The small molecule below binds the protein below.
Small molecule (SMILES): CC(=O)N[C@@H]1[C@@H](O)[C@H](O)[C@@H](CO)O[C@H]1O

Binding-site contacts:
Ligand atom C5 contacts residue THR157 of chain 1.A at 3.5 Å.
Ligand atom C2 contacts residue ASN155 of chain 1.A at 4.2 Å.
Ligand atom C6 contacts residue ASN155 of chain 1.A at 4.2 Å.
Ligand atom O4 contacts residue THR157 of chain 1.A at 4.1 Å.
Ligand atom O5 contacts residue ASN155 of chain 1.A at 3.1 Å (h-bond).
Ligand atom C1 contacts residue ASN155 of chain 1.A at 3.0 Å.
Ligand atom C4 contacts residue ASN155 of chain 1.A at 4.4 Å.
Ligand atom O5 contacts residue THR157 of chain 1.A at 4.4 Å.
Ligand atom O6 contacts residue THR157 of chain 1.A at 4.4 Å.
Ligand atom C8 contacts residue ASN155 of chain 1.A at 3.2 Å.
Ligand atom C8 contacts residue GLU154 of chain 1.A at 3.9 Å.
Ligand atom C6 contacts residue THR157 of chain 1.A at 3.7 Å.
Ligand atom C5 contacts residue ASN155 of chain 1.A at 3.3 Å.
Ligand atom C4 contacts residue THR157 of chain 1.A at 4.4 Å.
Ligand atom C3 contacts residue ASN155 of chain 1.A at 4.3 Å.

Sequence of chain 1.A:
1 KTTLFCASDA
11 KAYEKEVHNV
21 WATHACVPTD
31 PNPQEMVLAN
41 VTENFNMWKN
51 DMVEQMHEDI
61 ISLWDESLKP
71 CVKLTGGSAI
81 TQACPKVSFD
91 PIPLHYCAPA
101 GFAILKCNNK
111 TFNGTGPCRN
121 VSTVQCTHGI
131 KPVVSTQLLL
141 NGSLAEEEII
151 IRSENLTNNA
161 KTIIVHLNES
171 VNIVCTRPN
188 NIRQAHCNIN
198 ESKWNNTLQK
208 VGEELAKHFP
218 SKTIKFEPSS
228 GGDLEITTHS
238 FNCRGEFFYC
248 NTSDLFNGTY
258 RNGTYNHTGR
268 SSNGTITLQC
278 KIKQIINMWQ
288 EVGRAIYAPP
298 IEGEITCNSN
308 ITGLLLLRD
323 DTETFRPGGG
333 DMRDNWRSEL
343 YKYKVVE